Sequence of chain 1.B:
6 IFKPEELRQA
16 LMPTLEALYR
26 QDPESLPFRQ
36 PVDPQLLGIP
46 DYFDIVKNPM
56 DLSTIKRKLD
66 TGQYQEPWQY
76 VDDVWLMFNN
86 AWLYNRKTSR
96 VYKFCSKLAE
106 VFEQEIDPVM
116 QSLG

This small molecule binds to this protein.
Small molecule (SMILES): CCOc1ccc(C(C)=O)cc1-c1cc(NC(=O)c2ccco2)cc(-c2c(C)noc2C)c1

Binding-site contacts:
Ligand atom OAS contacts residue VAL96 of chain 1.B at 4.0 Å.
Ligand atom OAF contacts residue PRO32 of chain 1.B at 3.8 Å.
Ligand atom CAH contacts residue PRO28 of chain 1.B at 4.0 Å (hydrophobic).
Ligand atom CBF contacts residue VAL96 of chain 1.B at 3.9 Å (hydrophobic).
Ligand atom CAG contacts residue LEU31 of chain 1.B at 3.6 Å (hydrophobic).
Ligand atom CAX contacts residue PRO32 of chain 1.B at 3.6 Å (hydrophobic).
Ligand atom OAT contacts residue PHE99 of chain 1.B at 3.5 Å.
Ligand atom CAD contacts residue PRO32 of chain 1.B at 3.2 Å (hydrophobic).
Ligand atom CBE contacts residue VAL96 of chain 1.B at 3.6 Å (hydrophobic).
Ligand atom CAV contacts residue VAL96 of chain 1.B at 4.0 Å (hydrophobic).
Ligand atom CAM contacts residue LEU31 of chain 1.B at 3.7 Å (hydrophobic).
Ligand atom CAO contacts residue PRO32 of chain 1.B at 3.5 Å (hydrophobic).
Ligand atom CBF contacts residue PRO32 of chain 1.B at 3.8 Å (hydrophobic).
Ligand atom CAV contacts residue ASN90 of chain 1.B at 3.8 Å.
Ligand atom CAJ contacts residue ASN90 of chain 1.B at 3.2 Å.
Ligand atom CAM contacts residue PRO32 of chain 1.B at 3.8 Å (hydrophobic).
Ligand atom CAD contacts residue GLN35 of chain 1.B at 3.3 Å.
Ligand atom OAT contacts residue ARG95 of chain 1.B at 3.2 Å.
Ligand atom OAE contacts residue TYR47 of chain 1.B at 3.9 Å.
Ligand atom CBA contacts residue PRO32 of chain 1.B at 3.6 Å (hydrophobic).
Ligand atom CAA contacts residue LEU42 of chain 1.B at 3.7 Å (hydrophobic).
Ligand atom OAE contacts residue ASN90 of chain 1.B at 3.0 Å (h-bond).
Ligand atom CAB contacts residue VAL37 of chain 1.B at 3.6 Å (hydrophobic).
Ligand atom CAH contacts residue PHE99 of chain 1.B at 4.0 Å (hydrophobic).
Ligand atom CAL contacts residue PRO32 of chain 1.B at 3.4 Å (hydrophobic).
Ligand atom OAF contacts residue ARG95 of chain 1.B at 3.5 Å.
Ligand atom CAI contacts residue LEU31 of chain 1.B at 3.6 Å (hydrophobic).
Ligand atom CBB contacts residue PRO32 of chain 1.B at 3.9 Å (hydrophobic).
Ligand atom CAB contacts residue PRO32 of chain 1.B at 3.5 Å (hydrophobic).
Ligand atom CAY contacts residue VAL96 of chain 1.B at 3.8 Å (hydrophobic).
Ligand atom CAZ contacts residue LEU42 of chain 1.B at 3.7 Å (hydrophobic).
Ligand atom CAK contacts residue ASN90 of chain 1.B at 3.6 Å.
Ligand atom CAC contacts residue LEU42 of chain 1.B at 3.9 Å (hydrophobic).
Ligand atom OAE contacts residue ALA86 of chain 1.B at 4.0 Å.
Ligand atom CAN contacts residue PRO32 of chain 1.B at 3.8 Å (hydrophobic).
Ligand atom CBC contacts residue LEU42 of chain 1.B at 4.0 Å (hydrophobic).
Ligand atom CAV contacts residue VAL37 of chain 1.B at 4.0 Å (hydrophobic).
Ligand atom CBG contacts residue LEU42 of chain 1.B at 3.9 Å (hydrophobic).
Ligand atom CAK contacts residue VAL96 of chain 1.B at 3.7 Å (hydrophobic).
Ligand atom CAN contacts residue LEU42 of chain 1.B at 3.8 Å (hydrophobic).